Binding-site contacts:
Ligand atom O7 contacts residue ILE247 of chain 1.I at 4.3 Å.
Ligand atom C7 contacts residue HIS321 of chain 1.I at 3.9 Å.
Ligand atom O7 contacts residue HIS321 of chain 1.I at 3.2 Å.
Ligand atom C1 contacts residue ASN204 of chain 1.I at 1.4 Å.
Ligand atom C8 contacts residue HIS321 of chain 1.I at 4.0 Å.
Ligand atom C8 contacts residue ILE242 of chain 1.I at 4.1 Å (hydrophobic).
Ligand atom C8 contacts residue SER244 of chain 1.I at 4.1 Å.
Ligand atom N2 contacts residue ASN204 of chain 1.I at 2.7 Å (h-bond).
Ligand atom C3 contacts residue ASN204 of chain 1.I at 3.6 Å.
Ligand atom O7 contacts residue ASN204 of chain 1.I at 4.2 Å.
Ligand atom C8 contacts residue ILE247 of chain 1.I at 3.8 Å (hydrophobic).
Ligand atom O5 contacts residue ASN204 of chain 1.I at 2.4 Å (h-bond).
Ligand atom O5 contacts residue THR206 of chain 1.I at 4.3 Å.
Ligand atom C7 contacts residue ASN204 of chain 1.I at 3.6 Å.
Ligand atom C4 contacts residue ASN204 of chain 1.I at 4.1 Å.
Ligand atom C1 contacts residue THR206 of chain 1.I at 4.0 Å.
Ligand atom C5 contacts residue THR206 of chain 1.I at 4.1 Å.
Ligand atom C2 contacts residue ASN204 of chain 1.I at 2.3 Å.
Ligand atom C5 contacts residue ASN204 of chain 1.I at 3.6 Å.

Sequence of chain 1.I:
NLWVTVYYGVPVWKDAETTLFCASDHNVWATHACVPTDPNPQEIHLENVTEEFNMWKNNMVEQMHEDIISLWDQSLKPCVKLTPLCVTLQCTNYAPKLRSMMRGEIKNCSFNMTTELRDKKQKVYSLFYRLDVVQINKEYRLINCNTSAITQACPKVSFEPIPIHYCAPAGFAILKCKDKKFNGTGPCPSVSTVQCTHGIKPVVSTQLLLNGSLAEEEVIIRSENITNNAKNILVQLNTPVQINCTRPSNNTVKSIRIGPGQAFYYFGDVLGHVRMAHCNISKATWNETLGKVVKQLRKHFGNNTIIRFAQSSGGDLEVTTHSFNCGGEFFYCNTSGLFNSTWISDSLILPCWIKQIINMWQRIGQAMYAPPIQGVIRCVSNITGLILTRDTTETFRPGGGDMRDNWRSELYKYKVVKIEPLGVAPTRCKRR

This protein binds this small molecule.
Small molecule (SMILES): CC(=O)N[C@@H]1[C@@H](O)[C@H](O)[C@@H](CO)O[C@H]1O